Sequence of chain 1.D:
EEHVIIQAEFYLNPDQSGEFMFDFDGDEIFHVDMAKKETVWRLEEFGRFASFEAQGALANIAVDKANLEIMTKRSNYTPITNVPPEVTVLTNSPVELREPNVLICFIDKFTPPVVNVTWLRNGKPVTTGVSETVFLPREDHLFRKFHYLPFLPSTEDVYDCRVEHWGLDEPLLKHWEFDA

This protein binds this small molecule.
Small molecule (SMILES): CC(=O)N[C@@H]1[C@@H](O)[C@H](O)[C@@H](CO)O[C@H]1O

Binding-site contacts:
Ligand atom C5 contacts residue GLU166 of chain 1.D at 3.6 Å.
Ligand atom C5 contacts residue ASN118 of chain 1.D at 3.7 Å.
Ligand atom C7 contacts residue VAL117 of chain 1.D at 4.3 Å (hydrophobic).
Ligand atom C1 contacts residue ASN118 of chain 1.D at 1.4 Å.
Ligand atom C6 contacts residue GLU166 of chain 1.D at 3.8 Å.
Ligand atom C1 contacts residue GLU166 of chain 1.D at 3.5 Å.
Ligand atom C8 contacts residue VAL116 of chain 1.D at 4.3 Å (hydrophobic).
Ligand atom C3 contacts residue ASN118 of chain 1.D at 3.8 Å.
Ligand atom C4 contacts residue ASN118 of chain 1.D at 4.2 Å.
Ligand atom O5 contacts residue GLU166 of chain 1.D at 3.0 Å (salt-bridge).
Ligand atom C8 contacts residue VAL117 of chain 1.D at 2.9 Å (hydrophobic).
Ligand atom O6 contacts residue GLU166 of chain 1.D at 3.0 Å (salt-bridge).
Ligand atom C7 contacts residue VAL116 of chain 1.D at 4.3 Å (hydrophobic).
Ligand atom C8 contacts residue ASN118 of chain 1.D at 2.9 Å.
Ligand atom O7 contacts residue VAL116 of chain 1.D at 4.0 Å.
Ligand atom O5 contacts residue ASN118 of chain 1.D at 2.4 Å (h-bond).
Ligand atom C2 contacts residue ASN118 of chain 1.D at 2.5 Å.
Ligand atom C7 contacts residue ASN118 of chain 1.D at 3.4 Å.
Ligand atom N2 contacts residue ASN118 of chain 1.D at 2.9 Å (h-bond).